The protein below binds the small molecule below.
Small molecule (SMILES): Cc1ncc(CNC=O)c(N)n1

Sequence of chain 1.B:
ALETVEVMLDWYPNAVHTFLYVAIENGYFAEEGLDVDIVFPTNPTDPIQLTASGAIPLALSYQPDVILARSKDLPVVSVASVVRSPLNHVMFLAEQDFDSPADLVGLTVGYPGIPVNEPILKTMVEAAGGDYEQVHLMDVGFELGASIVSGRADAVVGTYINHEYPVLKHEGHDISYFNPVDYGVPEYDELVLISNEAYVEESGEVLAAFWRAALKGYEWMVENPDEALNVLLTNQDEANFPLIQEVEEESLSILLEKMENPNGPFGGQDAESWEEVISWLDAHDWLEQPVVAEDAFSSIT

Binding-site contacts:
Ligand atom C6 contacts residue GLY158 of chain 1.B at 3.7 Å.
Ligand atom N4 contacts residue ILE114 of chain 1.B at 3.8 Å.
Ligand atom C7 contacts residue TYR160 of chain 1.B at 3.7 Å (hydrophobic).
Ligand atom O1 contacts residue GLY158 of chain 1.B at 3.7 Å.
Ligand atom N4 contacts residue TYR62 of chain 1.B at 3.0 Å (h-bond).
Ligand atom C4 contacts residue GLY158 of chain 1.B at 3.7 Å.
Ligand atom C3 contacts residue TRP11 of chain 1.B at 3.8 Å (hydrophobic).
Ligand atom C5 contacts residue HIS163 of chain 1.B at 3.9 Å.
Ligand atom N2 contacts residue GLY158 of chain 1.B at 3.9 Å.
Ligand atom N1 contacts residue TYR160 of chain 1.B at 3.3 Å.
Ligand atom N2 contacts residue TRP11 of chain 1.B at 3.7 Å.
Ligand atom C3 contacts residue GLY158 of chain 1.B at 3.0 Å.
Ligand atom C6 contacts residue ILE114 of chain 1.B at 3.8 Å (hydrophobic).
Ligand atom C6 contacts residue TYR160 of chain 1.B at 3.8 Å (hydrophobic).
Ligand atom C7 contacts residue ILE114 of chain 1.B at 3.6 Å (hydrophobic).
Ligand atom N3 contacts residue ASP10 of chain 1.B at 2.9 Å (salt-bridge).
Ligand atom C1 contacts residue TRP11 of chain 1.B at 3.6 Å (hydrophobic).
Ligand atom N1 contacts residue ASP10 of chain 1.B at 3.9 Å.
Ligand atom C5 contacts residue TRP11 of chain 1.B at 3.7 Å (hydrophobic).
Ligand atom C6 contacts residue TYR62 of chain 1.B at 3.3 Å (hydrophobic).
Ligand atom C6 contacts residue TRP11 of chain 1.B at 3.6 Å (hydrophobic).
Ligand atom N1 contacts residue TRP11 of chain 1.B at 3.5 Å.
Ligand atom C5 contacts residue GLU164 of chain 1.B at 3.6 Å.
Ligand atom C4 contacts residue TRP11 of chain 1.B at 3.6 Å (hydrophobic).
Ligand atom N4 contacts residue TYR160 of chain 1.B at 2.9 Å (h-bond).
Ligand atom C1 contacts residue TYR160 of chain 1.B at 3.4 Å (hydrophobic).
Ligand atom O1 contacts residue PRO112 of chain 1.B at 3.1 Å.
Ligand atom C1 contacts residue ASP10 of chain 1.B at 3.9 Å.
Ligand atom C2 contacts residue GLU164 of chain 1.B at 3.5 Å.
Ligand atom N4 contacts residue GLY158 of chain 1.B at 3.9 Å.
Ligand atom C7 contacts residue TYR62 of chain 1.B at 3.7 Å (hydrophobic).
Ligand atom C3 contacts residue GLU164 of chain 1.B at 3.5 Å.
Ligand atom N3 contacts residue TYR160 of chain 1.B at 3.3 Å (h-bond).
Ligand atom N3 contacts residue TYR62 of chain 1.B at 2.9 Å (h-bond).
Ligand atom O1 contacts residue ASN117 of chain 1.B at 3.1 Å (h-bond).
Ligand atom C2 contacts residue TRP11 of chain 1.B at 3.6 Å (hydrophobic).
Ligand atom C2 contacts residue TYR160 of chain 1.B at 3.6 Å (hydrophobic).
Ligand atom C4 contacts residue TYR160 of chain 1.B at 3.6 Å (hydrophobic).
Ligand atom O1 contacts residue ILE114 of chain 1.B at 3.4 Å.
Ligand atom N2 contacts residue GLU164 of chain 1.B at 2.6 Å (salt-bridge).